Binding-site contacts:
Ligand atom C3 contacts residue ASN165 of chain 1.B at 3.7 Å.
Ligand atom O7 contacts residue ASN164 of chain 1.B at 3.8 Å.
Ligand atom O7 contacts residue ASN165 of chain 1.B at 4.1 Å.
Ligand atom C5 contacts residue ASN165 of chain 1.B at 3.8 Å.
Ligand atom C2 contacts residue ASN165 of chain 1.B at 2.4 Å.
Ligand atom C7 contacts residue ASN165 of chain 1.B at 3.4 Å.
Ligand atom C8 contacts residue ASN165 of chain 1.B at 3.6 Å.
Ligand atom N2 contacts residue ASN165 of chain 1.B at 2.6 Å (h-bond).
Ligand atom C4 contacts residue ASN165 of chain 1.B at 4.3 Å.
Ligand atom C7 contacts residue ASN164 of chain 1.B at 3.4 Å.
Ligand atom N2 contacts residue ASN164 of chain 1.B at 4.2 Å.
Ligand atom C8 contacts residue ASN164 of chain 1.B at 2.7 Å.
Ligand atom C1 contacts residue ASN165 of chain 1.B at 1.5 Å.
Ligand atom O5 contacts residue ASN165 of chain 1.B at 2.6 Å (h-bond).

Sequence of chain 1.B:
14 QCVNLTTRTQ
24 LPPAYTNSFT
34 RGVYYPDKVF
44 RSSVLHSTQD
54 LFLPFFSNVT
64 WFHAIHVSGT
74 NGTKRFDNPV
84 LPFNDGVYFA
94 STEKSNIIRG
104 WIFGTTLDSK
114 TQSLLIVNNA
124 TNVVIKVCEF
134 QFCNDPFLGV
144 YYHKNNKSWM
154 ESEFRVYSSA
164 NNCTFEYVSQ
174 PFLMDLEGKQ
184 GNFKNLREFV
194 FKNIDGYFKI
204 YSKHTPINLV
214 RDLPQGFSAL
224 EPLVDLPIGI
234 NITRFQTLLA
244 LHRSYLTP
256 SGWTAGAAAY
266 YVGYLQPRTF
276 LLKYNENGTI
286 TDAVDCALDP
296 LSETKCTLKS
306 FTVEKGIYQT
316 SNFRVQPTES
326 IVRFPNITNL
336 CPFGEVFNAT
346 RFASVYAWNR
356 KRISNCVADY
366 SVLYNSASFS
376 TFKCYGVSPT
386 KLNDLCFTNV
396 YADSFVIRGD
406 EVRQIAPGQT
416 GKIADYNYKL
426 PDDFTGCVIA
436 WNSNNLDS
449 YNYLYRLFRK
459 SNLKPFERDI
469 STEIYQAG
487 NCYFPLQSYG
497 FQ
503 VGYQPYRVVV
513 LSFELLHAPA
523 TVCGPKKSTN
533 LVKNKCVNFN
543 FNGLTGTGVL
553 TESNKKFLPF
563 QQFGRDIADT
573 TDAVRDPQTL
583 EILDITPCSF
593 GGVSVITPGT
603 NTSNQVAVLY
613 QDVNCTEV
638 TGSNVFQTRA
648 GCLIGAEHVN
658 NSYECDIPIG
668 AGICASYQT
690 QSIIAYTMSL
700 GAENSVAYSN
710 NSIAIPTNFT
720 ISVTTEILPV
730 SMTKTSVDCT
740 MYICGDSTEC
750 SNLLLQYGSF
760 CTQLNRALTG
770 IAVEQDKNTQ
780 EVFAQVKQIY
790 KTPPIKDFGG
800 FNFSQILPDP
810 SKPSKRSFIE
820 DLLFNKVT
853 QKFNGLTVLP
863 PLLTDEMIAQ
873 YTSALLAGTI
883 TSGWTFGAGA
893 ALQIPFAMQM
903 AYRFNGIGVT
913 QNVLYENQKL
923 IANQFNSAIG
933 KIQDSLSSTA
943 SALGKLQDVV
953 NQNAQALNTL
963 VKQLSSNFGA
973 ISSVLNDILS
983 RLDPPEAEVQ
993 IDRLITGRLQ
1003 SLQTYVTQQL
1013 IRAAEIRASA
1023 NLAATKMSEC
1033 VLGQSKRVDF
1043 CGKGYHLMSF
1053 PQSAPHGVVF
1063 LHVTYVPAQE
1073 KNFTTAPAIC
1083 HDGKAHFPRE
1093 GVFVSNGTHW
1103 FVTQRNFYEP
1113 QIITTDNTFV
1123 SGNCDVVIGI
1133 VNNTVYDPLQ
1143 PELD

This protein binds this small molecule.
Small molecule (SMILES): CC(=O)N[C@H]1[C@H](O[C@H]2[C@H](O)[C@@H](NC(C)=O)CO[C@@H]2CO)O[C@H](CO)[C@@H](O[C@@H]2O[C@H](CO)[C@@H](O)[C@H](O)[C@H]2NC(C)=O)[C@@H]1O